Binding-site contacts:
Ligand atom C2 contacts residue LEU208 of chain 1.C at 3.8 Å (hydrophobic).
Ligand atom C10 contacts residue TRP73 of chain 1.C at 3.6 Å (hydrophobic).
Ligand atom C2 contacts residue PHE203 of chain 1.C at 3.7 Å (hydrophobic).
Ligand atom C21 contacts residue LEU33 of chain 1.C at 3.7 Å (hydrophobic).
Ligand atom C21 contacts residue HIS202 of chain 1.C at 3.8 Å.
Ligand atom C20 contacts residue HIS202 of chain 1.C at 3.3 Å.
Ligand atom C15 contacts residue ILE117 of chain 1.C at 3.5 Å (hydrophobic).
Ligand atom C2 contacts residue ASP41 of chain 1.C at 3.8 Å.
Ligand atom O29 contacts residue VAL81 of chain 1.C at 3.4 Å.
Ligand atom C26 contacts residue GLU43 of chain 1.C at 3.3 Å.
Ligand atom C27 contacts residue LEU77 of chain 1.C at 3.5 Å (hydrophobic).
Ligand atom C19 contacts residue PHE203 of chain 1.C at 3.7 Å (hydrophobic).
Ligand atom C9 contacts residue ALA40 of chain 1.C at 3.6 Å (hydrophobic).
Ligand atom C5 contacts residue PHE203 of chain 1.C at 3.6 Å (hydrophobic).
Ligand atom O16 contacts residue ILE117 of chain 1.C at 3.9 Å.
Ligand atom C10 contacts residue ALA40 of chain 1.C at 3.4 Å (hydrophobic).
Ligand atom C25 contacts residue GLU43 of chain 1.C at 3.3 Å.
Ligand atom O29 contacts residue ARG84 of chain 1.C at 3.8 Å.
Ligand atom C24 contacts residue LEU36 of chain 1.C at 3.6 Å (hydrophobic).
Ligand atom C20 contacts residue PHE203 of chain 1.C at 3.9 Å (hydrophobic).
Ligand atom C31 contacts residue LEU208 of chain 1.C at 3.4 Å (hydrophobic).
Ligand atom O4 contacts residue PHE203 of chain 1.C at 3.2 Å.
Ligand atom C15 contacts residue TYR94 of chain 1.C at 3.8 Å (hydrophobic).
Ligand atom C30 contacts residue ASP41 of chain 1.C at 3.3 Å.
Ligand atom C6 contacts residue LEU208 of chain 1.C at 3.8 Å (hydrophobic).
Ligand atom C31 contacts residue CYS37 of chain 1.C at 3.6 Å (hydrophobic).
Ligand atom C5 contacts residue ALA40 of chain 1.C at 3.8 Å (hydrophobic).
Ligand atom C24 contacts residue ALA40 of chain 1.C at 3.8 Å (hydrophobic).
Ligand atom C19 contacts residue ALA199 of chain 1.C at 3.4 Å (hydrophobic).
Ligand atom C15 contacts residue ASN114 of chain 1.C at 3.6 Å.
Ligand atom C3 contacts residue PHE203 of chain 1.C at 3.4 Å (hydrophobic).
Ligand atom C20 contacts residue LEU208 of chain 1.C at 3.7 Å (hydrophobic).
Ligand atom C21 contacts residue LEU208 of chain 1.C at 3.5 Å (hydrophobic).
Ligand atom C31 contacts residue ASP41 of chain 1.C at 3.5 Å.
Ligand atom O16 contacts residue ASN114 of chain 1.C at 2.5 Å (h-bond).
Ligand atom N1 contacts residue ASP41 of chain 1.C at 2.8 Å (salt-bridge).
Ligand atom O29 contacts residue GLU43 of chain 1.C at 2.6 Å (salt-bridge).
Ligand atom O16 contacts residue TYR94 of chain 1.C at 2.6 Å (h-bond).
Ligand atom C6 contacts residue CYS37 of chain 1.C at 3.7 Å (hydrophobic).
Ligand atom O29 contacts residue LEU77 of chain 1.C at 3.7 Å.

The protein below binds the small molecule below.
Small molecule (SMILES): CN(C)CCOc1ccc(/C(=C(/CCCO)c2ccccc2)c2ccc(O)cc2)cc1

Sequence of chain 1.C:
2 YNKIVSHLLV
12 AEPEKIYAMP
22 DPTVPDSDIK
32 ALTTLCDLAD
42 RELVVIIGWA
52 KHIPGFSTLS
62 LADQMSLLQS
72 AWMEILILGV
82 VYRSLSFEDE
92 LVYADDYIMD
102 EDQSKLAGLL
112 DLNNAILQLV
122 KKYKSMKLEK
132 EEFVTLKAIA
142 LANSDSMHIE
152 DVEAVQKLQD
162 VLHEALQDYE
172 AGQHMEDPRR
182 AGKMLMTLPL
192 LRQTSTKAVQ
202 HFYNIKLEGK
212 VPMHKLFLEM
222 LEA